Sequence of chain 2.A:
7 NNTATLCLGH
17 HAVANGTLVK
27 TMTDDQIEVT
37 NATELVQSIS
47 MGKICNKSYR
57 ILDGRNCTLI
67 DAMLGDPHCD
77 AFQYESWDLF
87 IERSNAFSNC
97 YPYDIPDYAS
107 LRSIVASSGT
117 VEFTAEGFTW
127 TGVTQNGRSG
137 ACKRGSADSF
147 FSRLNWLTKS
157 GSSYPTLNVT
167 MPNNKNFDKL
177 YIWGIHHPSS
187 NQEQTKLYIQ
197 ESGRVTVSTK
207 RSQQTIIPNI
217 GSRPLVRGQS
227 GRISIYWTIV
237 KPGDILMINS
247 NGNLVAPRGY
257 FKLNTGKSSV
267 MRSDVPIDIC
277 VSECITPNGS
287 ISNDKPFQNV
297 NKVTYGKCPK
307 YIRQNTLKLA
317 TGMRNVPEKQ

Sequence of chain 1.A:
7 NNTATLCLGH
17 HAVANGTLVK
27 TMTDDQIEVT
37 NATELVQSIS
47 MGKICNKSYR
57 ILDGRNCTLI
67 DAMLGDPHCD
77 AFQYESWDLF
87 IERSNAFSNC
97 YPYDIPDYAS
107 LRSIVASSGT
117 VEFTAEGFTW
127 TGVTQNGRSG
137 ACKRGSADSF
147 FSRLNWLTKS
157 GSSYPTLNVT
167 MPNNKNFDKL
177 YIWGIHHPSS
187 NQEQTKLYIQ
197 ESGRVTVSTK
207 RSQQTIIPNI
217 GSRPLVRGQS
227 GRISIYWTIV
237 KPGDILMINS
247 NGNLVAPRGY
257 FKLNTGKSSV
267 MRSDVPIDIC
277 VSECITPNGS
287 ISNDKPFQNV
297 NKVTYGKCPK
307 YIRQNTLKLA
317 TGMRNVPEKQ

Binding-site contacts:
Ligand atom C5 contacts residue THR166 of chain 2.A at 3.8 Å.
Ligand atom C1 contacts residue ASN164 of chain 2.A at 1.5 Å.
Ligand atom C5 contacts residue MET243 of chain 2.A at 4.1 Å (hydrophobic).
Ligand atom O7 contacts residue ASN164 of chain 2.A at 4.4 Å.
Ligand atom C8 contacts residue SER218 of chain 1.A at 4.4 Å.
Ligand atom N2 contacts residue SER218 of chain 1.A at 3.0 Å (h-bond).
Ligand atom O6 contacts residue THR166 of chain 2.A at 4.0 Å.
Ligand atom C3 contacts residue ASN164 of chain 2.A at 3.9 Å.
Ligand atom O7 contacts residue SER218 of chain 1.A at 2.5 Å (h-bond).
Ligand atom C7 contacts residue SER218 of chain 1.A at 3.1 Å.
Ligand atom C6 contacts residue LEU221 of chain 1.A at 4.3 Å (hydrophobic).
Ligand atom C5 contacts residue ASN164 of chain 2.A at 3.7 Å.
Ligand atom C4 contacts residue ASN164 of chain 2.A at 4.3 Å.
Ligand atom C2 contacts residue ASN164 of chain 2.A at 2.6 Å.
Ligand atom C7 contacts residue ASN164 of chain 2.A at 3.5 Å.
Ligand atom O3 contacts residue LEU221 of chain 1.A at 4.2 Å.
Ligand atom C4 contacts residue LEU221 of chain 1.A at 4.5 Å (hydrophobic).
Ligand atom O6 contacts residue ASN164 of chain 2.A at 4.5 Å.
Ligand atom O5 contacts residue THR166 of chain 2.A at 4.2 Å.
Ligand atom O5 contacts residue ASN164 of chain 2.A at 2.3 Å (h-bond).
Ligand atom C6 contacts residue THR166 of chain 2.A at 3.6 Å.
Ligand atom C8 contacts residue ASN164 of chain 2.A at 3.3 Å.
Ligand atom N2 contacts residue ASN164 of chain 2.A at 3.1 Å (h-bond).
Ligand atom C2 contacts residue SER218 of chain 1.A at 4.2 Å.

This protein binds this small molecule.
Small molecule (SMILES): CC(=O)N[C@H]1[C@H](O[C@H]2[C@H](O)[C@@H](NC(C)=O)CO[C@@H]2CO)O[C@H](CO)[C@@H](OC2O[C@H](CO)[C@@H](O)[C@H](O)[C@@H]2O)[C@@H]1O